A small-molecule ligand and the protein it binds are described below.
Small molecule (SMILES): N[C@H]1[C@H](O)[C@@H](Sc2ccccc2)[C@@H]2OC[C@H]1O2

Binding-site contacts:
Ligand atom C2 contacts residue PHE116 of chain 1.A at 4.1 Å (hydrophobic).
Ligand atom O contacts residue ASP81 of chain 1.A at 3.6 Å.
Ligand atom C4 contacts residue ASP81 of chain 1.A at 3.5 Å.
Ligand atom O1 contacts residue GLY80 of chain 1.A at 3.5 Å (h-bond).
Ligand atom O1 contacts residue TYR79 of chain 1.A at 3.4 Å.
Ligand atom C11 contacts residue ASP81 of chain 1.A at 3.4 Å.
Ligand atom C8 contacts residue ASP35 of chain 1.A at 3.8 Å.
Ligand atom C7 contacts residue GLY221 of chain 1.A at 3.6 Å.
Ligand atom O2 contacts residue LEU125 of chain 1.A at 3.6 Å.
Ligand atom C1 contacts residue ASP33 of chain 1.A at 3.5 Å.
Ligand atom C3 contacts residue PHE116 of chain 1.A at 3.7 Å (hydrophobic).
Ligand atom C2 contacts residue ASP33 of chain 1.A at 3.7 Å.
Ligand atom C contacts residue ASP119 of chain 1.A at 3.5 Å.
Ligand atom C10 contacts residue THR222 of chain 1.A at 3.0 Å.
Ligand atom C4 contacts residue PHE116 of chain 1.A at 3.6 Å (hydrophobic).
Ligand atom C7 contacts residue ASP35 of chain 1.A at 3.4 Å.
Ligand atom S contacts residue TYR79 of chain 1.A at 3.4 Å.
Ligand atom S contacts residue PHE116 of chain 1.A at 4.0 Å.
Ligand atom C9 contacts residue ASP219 of chain 1.A at 3.9 Å.
Ligand atom C7 contacts residue TYR79 of chain 1.A at 3.8 Å (hydrophobic).
Ligand atom C4 contacts residue SER83 of chain 1.A at 3.5 Å.
Ligand atom C8 contacts residue ASP219 of chain 1.A at 3.7 Å.
Ligand atom O2 contacts residue GLY221 of chain 1.A at 3.2 Å (h-bond).
Ligand atom N contacts residue ASP35 of chain 1.A at 3.0 Å (salt-bridge).
Ligand atom O2 contacts residue ASP35 of chain 1.A at 2.8 Å (salt-bridge).
Ligand atom C5 contacts residue ASP119 of chain 1.A at 3.9 Å.
Ligand atom C9 contacts residue THR222 of chain 1.A at 3.4 Å.
Ligand atom C10 contacts residue GLY221 of chain 1.A at 3.7 Å.
Ligand atom C1 contacts residue ILE122 of chain 1.A at 4.0 Å (hydrophobic).
Ligand atom C6 contacts residue TYR79 of chain 1.A at 4.1 Å (hydrophobic).
Ligand atom N contacts residue GLY37 of chain 1.A at 4.0 Å.
Ligand atom C6 contacts residue GLY221 of chain 1.A at 3.8 Å.
Ligand atom C5 contacts residue PHE116 of chain 1.A at 3.9 Å (hydrophobic).
Ligand atom C3 contacts residue SER83 of chain 1.A at 4.0 Å.
Ligand atom C8 contacts residue THR222 of chain 1.A at 3.7 Å.
Ligand atom C8 contacts residue GLY221 of chain 1.A at 3.3 Å.
Ligand atom C5 contacts residue ASP81 of chain 1.A at 4.1 Å.
Ligand atom S contacts residue SER83 of chain 1.A at 3.6 Å.
Ligand atom N contacts residue ASP219 of chain 1.A at 3.0 Å (salt-bridge).
Ligand atom C11 contacts residue TYR79 of chain 1.A at 3.4 Å (hydrophobic).

Sequence of chain 1.A:
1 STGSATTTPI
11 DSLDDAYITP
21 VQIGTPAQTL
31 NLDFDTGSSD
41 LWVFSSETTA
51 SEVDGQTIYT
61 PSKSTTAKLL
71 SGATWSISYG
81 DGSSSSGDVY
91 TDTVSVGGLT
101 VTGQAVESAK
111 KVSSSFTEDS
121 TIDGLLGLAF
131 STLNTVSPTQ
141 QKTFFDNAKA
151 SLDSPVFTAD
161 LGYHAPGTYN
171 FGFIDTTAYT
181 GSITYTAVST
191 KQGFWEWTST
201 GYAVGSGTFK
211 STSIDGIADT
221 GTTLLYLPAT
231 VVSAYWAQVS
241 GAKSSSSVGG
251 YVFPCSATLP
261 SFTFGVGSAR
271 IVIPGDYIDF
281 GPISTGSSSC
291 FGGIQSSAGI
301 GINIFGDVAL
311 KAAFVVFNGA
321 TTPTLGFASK